A protein and the small-molecule ligand that binds it are described below.
Small molecule (SMILES): OCc1cn(CCc2ccc(O[C@H]3O[C@H](CO)[C@@H](O)[C@H](O)[C@@H]3O)cc2)nn1

Sequence of chain 1.B:
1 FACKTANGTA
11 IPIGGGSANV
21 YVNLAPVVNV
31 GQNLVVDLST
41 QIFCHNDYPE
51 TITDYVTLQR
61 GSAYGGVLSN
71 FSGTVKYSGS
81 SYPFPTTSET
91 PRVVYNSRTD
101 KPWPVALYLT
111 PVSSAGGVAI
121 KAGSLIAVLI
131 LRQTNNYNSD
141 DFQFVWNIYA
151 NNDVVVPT

Binding-site contacts:
Ligand atom C17 contacts residue TYR48 of chain 1.B at 2.6 Å (hydrophobic).
Ligand atom O3 contacts residue PHE142 of chain 1.B at 3.8 Å.
Ligand atom O6 contacts residue ASN46 of chain 1.B at 3.2 Å (h-bond).
Ligand atom C40 contacts residue TYR48 of chain 1.B at 2.7 Å (hydrophobic).
Ligand atom C15 contacts residue ILE52 of chain 1.B at 3.4 Å (hydrophobic).
Ligand atom O6 contacts residue ASP54 of chain 1.B at 2.5 Å (salt-bridge).
Ligand atom C5 contacts residue PHE1 of chain 1.B at 3.6 Å (hydrophobic).
Ligand atom O3 contacts residue ASN135 of chain 1.B at 3.5 Å (h-bond).
Ligand atom O4 contacts residue ASP54 of chain 1.B at 2.6 Å (salt-bridge).
Ligand atom O4 contacts residue GLN133 of chain 1.B at 3.4 Å (h-bond).
Ligand atom C4 contacts residue GLN133 of chain 1.B at 3.7 Å.
Ligand atom O5 contacts residue ASP47 of chain 1.B at 3.8 Å.
Ligand atom O3 contacts residue GLN133 of chain 1.B at 3.1 Å (h-bond).
Ligand atom C4 contacts residue PHE1 of chain 1.B at 3.7 Å (hydrophobic).
Ligand atom C6 contacts residue ASN46 of chain 1.B at 3.4 Å.
Ligand atom C1 contacts residue PHE1 of chain 1.B at 3.7 Å (hydrophobic).
Ligand atom C6 contacts residue PHE1 of chain 1.B at 3.7 Å (hydrophobic).
Ligand atom N38 contacts residue THR51 of chain 1.B at 2.8 Å (h-bond).
Ligand atom N37 contacts residue THR51 of chain 1.B at 3.6 Å (h-bond).
Ligand atom C15 contacts residue TYR48 of chain 1.B at 3.5 Å (hydrophobic).
Ligand atom C34 contacts residue TYR48 of chain 1.B at 3.5 Å (hydrophobic).
Ligand atom C18 contacts residue TYR48 of chain 1.B at 3.1 Å (hydrophobic).
Ligand atom C3 contacts residue ASP140 of chain 1.B at 3.2 Å.
Ligand atom C6 contacts residue ASP54 of chain 1.B at 3.4 Å.
Ligand atom C14 contacts residue ILE52 of chain 1.B at 3.3 Å (hydrophobic).
Ligand atom O2 contacts residue PHE1 of chain 1.B at 2.7 Å (h-bond).
Ligand atom C39 contacts residue THR51 of chain 1.B at 3.0 Å.
Ligand atom C16 contacts residue TYR48 of chain 1.B at 3.1 Å (hydrophobic).
Ligand atom C4 contacts residue ASP54 of chain 1.B at 3.4 Å.
Ligand atom O6 contacts residue PHE1 of chain 1.B at 2.9 Å (h-bond).
Ligand atom C41 contacts residue TYR48 of chain 1.B at 3.5 Å (hydrophobic).
Ligand atom O5 contacts residue PHE1 of chain 1.B at 3.1 Å (h-bond).
Ligand atom C6 contacts residue ASP47 of chain 1.B at 3.6 Å.
Ligand atom C41 contacts residue THR51 of chain 1.B at 3.2 Å.
Ligand atom O2 contacts residue ILE13 of chain 1.B at 3.5 Å.
Ligand atom C2 contacts residue PHE1 of chain 1.B at 3.7 Å (hydrophobic).
Ligand atom O6 contacts residue ASP47 of chain 1.B at 2.8 Å (salt-bridge).
Ligand atom O4 contacts residue ASN135 of chain 1.B at 3.0 Å (h-bond).
Ligand atom O3 contacts residue ASP140 of chain 1.B at 2.7 Å (salt-bridge).
Ligand atom C39 contacts residue TYR48 of chain 1.B at 3.4 Å (hydrophobic).